The protein below binds the small molecule below.
Small molecule (SMILES): CCOP(=O)(O)N(C)C

Binding-site contacts:
Ligand atom O02 contacts residue SER202 of chain 2.B at 1.8 Å (h-bond).
Ligand atom P01 contacts residue ALA203 of chain 2.B at 3.5 Å.
Ligand atom N03 contacts residue PHE294 of chain 2.B at 4.2 Å.
Ligand atom N03 contacts residue SER202 of chain 2.B at 2.3 Å (h-bond).
Ligand atom C04 contacts residue ALA203 of chain 2.B at 4.0 Å (hydrophobic).
Ligand atom O06 contacts residue PHE337 of chain 2.B at 4.4 Å.
Ligand atom N03 contacts residue PHE296 of chain 2.B at 4.1 Å.
Ligand atom O06 contacts residue GLY120 of chain 2.B at 4.5 Å.
Ligand atom P01 contacts residue GLY121 of chain 2.B at 4.0 Å.
Ligand atom C05 contacts residue SER202 of chain 2.B at 3.5 Å.
Ligand atom P01 contacts residue SER202 of chain 2.B at 1.1 Å.
Ligand atom N03 contacts residue ALA203 of chain 2.B at 4.2 Å.
Ligand atom C04 contacts residue TRP235 of chain 2.B at 3.3 Å (hydrophobic).
Ligand atom C07 contacts residue GLY120 of chain 2.B at 3.9 Å.
Ligand atom C05 contacts residue PHE294 of chain 2.B at 3.9 Å (hydrophobic).
Ligand atom P01 contacts residue HIS446 of chain 2.B at 3.5 Å.
Ligand atom C04 contacts residue PHE294 of chain 2.B at 3.6 Å (hydrophobic).
Ligand atom O02 contacts residue ALA203 of chain 2.B at 3.1 Å (h-bond).
Ligand atom C05 contacts residue PHE337 of chain 2.B at 3.4 Å (hydrophobic).
Ligand atom C04 contacts residue PHE296 of chain 2.B at 4.0 Å (hydrophobic).
Ligand atom C04 contacts residue SER202 of chain 2.B at 2.8 Å.
Ligand atom P01 contacts residue GLY120 of chain 2.B at 4.2 Å.
Ligand atom N03 contacts residue HIS446 of chain 2.B at 4.4 Å.
Ligand atom C08 contacts residue PHE337 of chain 2.B at 3.9 Å (hydrophobic).
Ligand atom O06 contacts residue SER202 of chain 2.B at 2.5 Å (h-bond).
Ligand atom O02 contacts residue GLY119 of chain 2.B at 4.1 Å.
Ligand atom C07 contacts residue HIS446 of chain 2.B at 4.0 Å.
Ligand atom C08 contacts residue HIS446 of chain 2.B at 4.5 Å.
Ligand atom O02 contacts residue GLY121 of chain 2.B at 2.8 Å (h-bond).
Ligand atom N03 contacts residue GLY121 of chain 2.B at 4.1 Å.
Ligand atom O02 contacts residue GLY120 of chain 2.B at 3.0 Å (h-bond).
Ligand atom C05 contacts residue PHE296 of chain 2.B at 3.5 Å (hydrophobic).
Ligand atom C07 contacts residue GLY121 of chain 2.B at 4.0 Å.
Ligand atom C07 contacts residue SER202 of chain 2.B at 3.4 Å.
Ligand atom O06 contacts residue HIS446 of chain 2.B at 3.0 Å (h-bond).
Ligand atom C08 contacts residue TYR336 of chain 2.B at 4.2 Å (hydrophobic).

Sequence of chain 2.B:
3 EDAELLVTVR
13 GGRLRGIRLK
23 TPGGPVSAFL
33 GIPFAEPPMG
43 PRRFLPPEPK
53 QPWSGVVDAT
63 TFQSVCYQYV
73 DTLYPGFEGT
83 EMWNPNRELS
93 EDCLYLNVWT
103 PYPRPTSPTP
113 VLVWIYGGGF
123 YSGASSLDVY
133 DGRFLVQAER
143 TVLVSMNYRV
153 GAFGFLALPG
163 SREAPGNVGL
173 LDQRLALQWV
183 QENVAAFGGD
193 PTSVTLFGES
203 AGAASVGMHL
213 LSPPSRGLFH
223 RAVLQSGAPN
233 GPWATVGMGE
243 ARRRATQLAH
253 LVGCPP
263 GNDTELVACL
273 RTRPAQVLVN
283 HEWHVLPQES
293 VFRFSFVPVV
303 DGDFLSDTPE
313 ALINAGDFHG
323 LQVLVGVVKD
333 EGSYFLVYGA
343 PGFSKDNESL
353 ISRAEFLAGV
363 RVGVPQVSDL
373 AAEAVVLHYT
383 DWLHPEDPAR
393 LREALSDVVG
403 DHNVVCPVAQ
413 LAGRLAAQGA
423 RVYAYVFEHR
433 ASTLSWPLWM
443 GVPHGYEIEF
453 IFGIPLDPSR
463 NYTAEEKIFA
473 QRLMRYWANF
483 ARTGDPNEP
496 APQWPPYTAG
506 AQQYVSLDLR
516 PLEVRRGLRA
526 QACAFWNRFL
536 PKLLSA